Sequence of chain 1.A:
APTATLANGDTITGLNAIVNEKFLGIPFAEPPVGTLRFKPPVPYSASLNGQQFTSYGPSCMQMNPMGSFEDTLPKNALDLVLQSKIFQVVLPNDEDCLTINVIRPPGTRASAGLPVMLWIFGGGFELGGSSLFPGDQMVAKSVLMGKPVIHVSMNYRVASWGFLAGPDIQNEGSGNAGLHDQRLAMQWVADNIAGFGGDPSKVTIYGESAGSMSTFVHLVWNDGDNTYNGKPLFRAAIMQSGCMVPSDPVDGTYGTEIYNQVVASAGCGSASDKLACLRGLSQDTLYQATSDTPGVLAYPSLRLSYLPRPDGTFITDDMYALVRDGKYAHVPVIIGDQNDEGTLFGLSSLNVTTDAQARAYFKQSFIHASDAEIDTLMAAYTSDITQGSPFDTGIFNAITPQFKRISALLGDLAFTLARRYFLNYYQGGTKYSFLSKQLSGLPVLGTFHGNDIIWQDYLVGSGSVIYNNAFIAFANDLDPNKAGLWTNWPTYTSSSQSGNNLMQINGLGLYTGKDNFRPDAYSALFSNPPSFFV

A small-molecule ligand and the protein it binds are described below.
Small molecule (SMILES): CC(=O)N[C@H]1[C@H](O[C@H]2[C@H](O)[C@@H](NC(C)=O)CO[C@@H]2CO)O[C@H](CO)[C@@H](O)[C@@H]1O

Binding-site contacts:
Ligand atom C8 contacts residue PRO300 of chain 1.A at 3.8 Å (hydrophobic).
Ligand atom O7 contacts residue TYR299 of chain 1.A at 4.2 Å.
Ligand atom O4 contacts residue TYR299 of chain 1.A at 3.9 Å.
Ligand atom C7 contacts residue TYR299 of chain 1.A at 3.9 Å (hydrophobic).
Ligand atom O7 contacts residue ASN351 of chain 1.A at 3.2 Å (h-bond).
Ligand atom C1 contacts residue ASN351 of chain 1.A at 1.4 Å.
Ligand atom C4 contacts residue ASN351 of chain 1.A at 4.2 Å.
Ligand atom C3 contacts residue ASN351 of chain 1.A at 3.8 Å.
Ligand atom C7 contacts residue PRO300 of chain 1.A at 4.5 Å (hydrophobic).
Ligand atom C5 contacts residue ASN351 of chain 1.A at 3.7 Å.
Ligand atom O3 contacts residue TYR299 of chain 1.A at 4.2 Å.
Ligand atom N2 contacts residue ASN351 of chain 1.A at 2.9 Å (h-bond).
Ligand atom C4 contacts residue TYR299 of chain 1.A at 4.2 Å (hydrophobic).
Ligand atom O5 contacts residue TYR299 of chain 1.A at 4.1 Å.
Ligand atom C7 contacts residue ASN351 of chain 1.A at 3.2 Å.
Ligand atom C2 contacts residue TYR299 of chain 1.A at 3.9 Å (hydrophobic).
Ligand atom C5 contacts residue TYR299 of chain 1.A at 3.7 Å (hydrophobic).
Ligand atom C8 contacts residue ASN351 of chain 1.A at 3.6 Å.
Ligand atom C1 contacts residue TYR299 of chain 1.A at 3.5 Å (hydrophobic).
Ligand atom C3 contacts residue TYR299 of chain 1.A at 3.6 Å (hydrophobic).
Ligand atom C8 contacts residue TYR299 of chain 1.A at 3.2 Å (hydrophobic).
Ligand atom N2 contacts residue TYR299 of chain 1.A at 3.1 Å (h-bond).
Ligand atom O7 contacts residue PRO300 of chain 1.A at 4.2 Å.
Ligand atom C8 contacts residue VAL352 of chain 1.A at 3.7 Å (hydrophobic).
Ligand atom O5 contacts residue ASN351 of chain 1.A at 2.4 Å (h-bond).
Ligand atom C6 contacts residue TYR299 of chain 1.A at 4.2 Å (hydrophobic).
Ligand atom C8 contacts residue GLN357 of chain 1.A at 3.9 Å.
Ligand atom C2 contacts residue ASN351 of chain 1.A at 2.4 Å.